Sequence of chain 1.I:
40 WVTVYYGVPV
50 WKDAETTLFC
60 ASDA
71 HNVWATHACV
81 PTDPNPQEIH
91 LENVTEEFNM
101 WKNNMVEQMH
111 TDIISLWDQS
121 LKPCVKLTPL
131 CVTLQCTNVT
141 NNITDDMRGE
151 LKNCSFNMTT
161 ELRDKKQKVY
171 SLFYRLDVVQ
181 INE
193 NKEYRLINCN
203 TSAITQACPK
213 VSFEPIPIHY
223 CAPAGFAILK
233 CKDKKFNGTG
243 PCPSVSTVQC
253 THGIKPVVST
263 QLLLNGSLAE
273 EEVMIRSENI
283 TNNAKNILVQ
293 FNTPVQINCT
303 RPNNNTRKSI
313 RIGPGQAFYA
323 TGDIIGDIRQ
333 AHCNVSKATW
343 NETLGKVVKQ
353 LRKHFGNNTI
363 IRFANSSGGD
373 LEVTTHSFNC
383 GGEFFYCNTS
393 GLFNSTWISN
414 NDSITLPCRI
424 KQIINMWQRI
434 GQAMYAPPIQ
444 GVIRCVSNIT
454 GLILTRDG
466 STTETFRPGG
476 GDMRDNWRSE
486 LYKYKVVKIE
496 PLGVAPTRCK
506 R

Binding-site contacts:
Ligand atom O3 contacts residue HIS334 of chain 1.I at 4.3 Å.
Ligand atom N2 contacts residue ASN336 of chain 1.I at 2.8 Å (h-bond).
Ligand atom C1 contacts residue ASN336 of chain 1.I at 1.5 Å.
Ligand atom C5 contacts residue ASN336 of chain 1.I at 3.7 Å.
Ligand atom C3 contacts residue HIS334 of chain 1.I at 3.9 Å.
Ligand atom C2 contacts residue ASN336 of chain 1.I at 2.4 Å.
Ligand atom C7 contacts residue HIS334 of chain 1.I at 4.0 Å.
Ligand atom C8 contacts residue ASN336 of chain 1.I at 4.3 Å.
Ligand atom C8 contacts residue ASN300 of chain 1.I at 3.4 Å.
Ligand atom C8 contacts residue THR302 of chain 1.I at 3.6 Å.
Ligand atom C7 contacts residue ASN300 of chain 1.I at 4.4 Å.
Ligand atom C4 contacts residue ASN336 of chain 1.I at 4.2 Å.
Ligand atom C1 contacts residue HIS334 of chain 1.I at 4.3 Å.
Ligand atom C8 contacts residue HIS334 of chain 1.I at 4.0 Å.
Ligand atom N2 contacts residue HIS334 of chain 1.I at 3.1 Å (h-bond).
Ligand atom C1 contacts residue THR418 of chain 1.I at 4.3 Å.
Ligand atom C7 contacts residue ASN336 of chain 1.I at 3.4 Å.
Ligand atom O5 contacts residue SER416 of chain 1.I at 3.8 Å.
Ligand atom O7 contacts residue ASN336 of chain 1.I at 3.7 Å.
Ligand atom C3 contacts residue ASN336 of chain 1.I at 3.7 Å.
Ligand atom C2 contacts residue HIS334 of chain 1.I at 4.0 Å.
Ligand atom O5 contacts residue THR418 of chain 1.I at 4.3 Å.
Ligand atom O5 contacts residue ASN336 of chain 1.I at 2.4 Å (h-bond).

The protein below binds the small molecule below.
Small molecule (SMILES): CC(=O)N[C@@H]1[C@@H](O)[C@H](O)[C@@H](CO)O[C@H]1O